Sequence of chain 1.A:
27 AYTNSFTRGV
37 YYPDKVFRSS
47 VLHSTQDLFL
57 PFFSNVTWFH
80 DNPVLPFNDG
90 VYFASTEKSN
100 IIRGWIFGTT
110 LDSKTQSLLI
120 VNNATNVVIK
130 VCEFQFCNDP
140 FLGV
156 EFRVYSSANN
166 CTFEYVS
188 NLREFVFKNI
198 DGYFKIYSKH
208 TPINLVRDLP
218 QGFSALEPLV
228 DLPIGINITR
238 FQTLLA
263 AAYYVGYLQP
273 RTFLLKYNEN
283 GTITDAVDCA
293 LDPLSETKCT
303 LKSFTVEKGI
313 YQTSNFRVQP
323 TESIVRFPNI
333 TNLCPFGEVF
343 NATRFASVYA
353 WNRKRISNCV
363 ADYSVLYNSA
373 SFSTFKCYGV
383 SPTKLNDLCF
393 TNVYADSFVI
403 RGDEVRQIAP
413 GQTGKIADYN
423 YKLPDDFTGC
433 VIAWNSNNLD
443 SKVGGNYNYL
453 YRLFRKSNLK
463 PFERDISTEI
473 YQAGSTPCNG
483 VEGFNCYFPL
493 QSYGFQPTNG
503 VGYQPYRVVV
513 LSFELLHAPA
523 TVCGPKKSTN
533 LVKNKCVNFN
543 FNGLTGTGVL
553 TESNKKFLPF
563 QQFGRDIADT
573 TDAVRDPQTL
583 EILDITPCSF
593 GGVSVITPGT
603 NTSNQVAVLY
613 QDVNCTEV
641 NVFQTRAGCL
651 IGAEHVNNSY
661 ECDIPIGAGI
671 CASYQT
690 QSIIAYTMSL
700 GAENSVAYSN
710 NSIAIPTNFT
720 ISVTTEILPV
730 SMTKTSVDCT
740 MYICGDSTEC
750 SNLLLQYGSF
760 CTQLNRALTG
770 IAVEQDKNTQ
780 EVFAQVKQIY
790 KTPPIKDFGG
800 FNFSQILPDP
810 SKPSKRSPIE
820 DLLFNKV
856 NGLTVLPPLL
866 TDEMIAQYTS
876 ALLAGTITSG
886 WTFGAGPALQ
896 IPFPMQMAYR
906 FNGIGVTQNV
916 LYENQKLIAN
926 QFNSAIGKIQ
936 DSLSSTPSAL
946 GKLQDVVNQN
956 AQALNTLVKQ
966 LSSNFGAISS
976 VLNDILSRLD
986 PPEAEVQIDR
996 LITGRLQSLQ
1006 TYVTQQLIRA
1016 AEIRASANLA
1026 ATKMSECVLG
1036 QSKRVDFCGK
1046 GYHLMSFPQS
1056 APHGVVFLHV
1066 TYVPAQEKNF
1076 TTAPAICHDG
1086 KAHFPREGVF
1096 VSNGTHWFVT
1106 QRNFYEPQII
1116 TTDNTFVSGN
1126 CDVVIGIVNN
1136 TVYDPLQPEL

The small molecule below binds the protein below.
Small molecule (SMILES): CC(=O)N[C@@H]1[C@@H](O)[C@H](O)[C@@H](CO)O[C@H]1O

Binding-site contacts:
Ligand atom C2 contacts residue ASN1074 of chain 1.A at 2.5 Å.
Ligand atom C1 contacts residue ALA706 of chain 1.A at 4.5 Å (hydrophobic).
Ligand atom C8 contacts residue GLU1072 of chain 1.A at 3.0 Å.
Ligand atom N2 contacts residue ASN1074 of chain 1.A at 3.0 Å (h-bond).
Ligand atom C7 contacts residue ASN1074 of chain 1.A at 3.5 Å.
Ligand atom C3 contacts residue ASN1074 of chain 1.A at 3.9 Å.
Ligand atom C5 contacts residue ALA706 of chain 1.A at 3.8 Å (hydrophobic).
Ligand atom O5 contacts residue ALA706 of chain 1.A at 4.2 Å.
Ligand atom C8 contacts residue ASN1074 of chain 1.A at 3.9 Å.
Ligand atom O6 contacts residue ALA706 of chain 1.A at 3.6 Å.
Ligand atom C8 contacts residue LYS1073 of chain 1.A at 3.7 Å.
Ligand atom C6 contacts residue ALA706 of chain 1.A at 4.2 Å (hydrophobic).
Ligand atom C7 contacts residue GLU1072 of chain 1.A at 4.4 Å.
Ligand atom O5 contacts residue ASN1074 of chain 1.A at 2.4 Å (h-bond).
Ligand atom C1 contacts residue ASN1074 of chain 1.A at 1.5 Å.
Ligand atom O7 contacts residue ASN1074 of chain 1.A at 3.7 Å.
Ligand atom C4 contacts residue ASN1074 of chain 1.A at 4.3 Å.
Ligand atom C5 contacts residue ASN1074 of chain 1.A at 3.8 Å.